Sequence of chain 1.D:
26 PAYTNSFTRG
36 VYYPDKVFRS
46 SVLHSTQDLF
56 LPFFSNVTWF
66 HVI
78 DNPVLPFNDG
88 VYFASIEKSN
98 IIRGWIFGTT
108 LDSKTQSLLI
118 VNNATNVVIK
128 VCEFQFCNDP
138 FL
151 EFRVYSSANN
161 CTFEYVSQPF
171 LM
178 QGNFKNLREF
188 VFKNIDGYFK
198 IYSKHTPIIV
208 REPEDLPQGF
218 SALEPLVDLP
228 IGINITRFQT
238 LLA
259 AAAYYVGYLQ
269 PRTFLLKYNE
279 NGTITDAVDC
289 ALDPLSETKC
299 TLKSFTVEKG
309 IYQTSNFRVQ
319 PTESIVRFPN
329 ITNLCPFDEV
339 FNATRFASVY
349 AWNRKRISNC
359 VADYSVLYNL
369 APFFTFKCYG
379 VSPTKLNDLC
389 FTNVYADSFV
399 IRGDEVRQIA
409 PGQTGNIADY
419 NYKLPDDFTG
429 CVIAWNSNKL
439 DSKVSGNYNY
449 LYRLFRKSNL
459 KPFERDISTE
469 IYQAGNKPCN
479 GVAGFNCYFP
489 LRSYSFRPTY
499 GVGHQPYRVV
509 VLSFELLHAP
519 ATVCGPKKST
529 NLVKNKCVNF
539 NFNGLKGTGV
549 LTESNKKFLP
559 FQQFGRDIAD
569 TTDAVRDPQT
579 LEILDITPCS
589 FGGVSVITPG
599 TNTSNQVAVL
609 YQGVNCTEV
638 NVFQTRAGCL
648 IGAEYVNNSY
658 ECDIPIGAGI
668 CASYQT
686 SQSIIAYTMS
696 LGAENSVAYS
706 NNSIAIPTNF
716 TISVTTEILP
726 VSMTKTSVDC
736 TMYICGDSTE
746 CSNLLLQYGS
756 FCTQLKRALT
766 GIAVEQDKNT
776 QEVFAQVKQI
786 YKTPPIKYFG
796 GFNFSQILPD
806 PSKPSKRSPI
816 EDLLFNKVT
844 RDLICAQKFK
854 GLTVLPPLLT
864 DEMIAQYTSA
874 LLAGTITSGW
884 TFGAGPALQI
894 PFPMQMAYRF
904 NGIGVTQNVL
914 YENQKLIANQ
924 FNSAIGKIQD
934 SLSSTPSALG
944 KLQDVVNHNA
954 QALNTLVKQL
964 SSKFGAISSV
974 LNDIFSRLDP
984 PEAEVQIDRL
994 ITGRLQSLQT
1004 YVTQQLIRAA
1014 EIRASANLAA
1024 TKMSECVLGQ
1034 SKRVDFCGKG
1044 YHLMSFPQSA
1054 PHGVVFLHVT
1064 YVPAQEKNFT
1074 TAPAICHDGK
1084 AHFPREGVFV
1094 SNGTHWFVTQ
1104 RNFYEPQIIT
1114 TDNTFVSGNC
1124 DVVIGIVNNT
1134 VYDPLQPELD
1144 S

The small molecule below binds the protein below.
Small molecule (SMILES): CC(=O)N[C@@H]1[C@@H](O)[C@H](O)[C@@H](CO)O[C@H]1O

Binding-site contacts:
Ligand atom C5 contacts residue LEU919 of chain 1.D at 4.0 Å (hydrophobic).
Ligand atom N2 contacts residue ASN714 of chain 1.D at 2.9 Å (h-bond).
Ligand atom C3 contacts residue ASN714 of chain 1.D at 3.8 Å.
Ligand atom O7 contacts residue GLN1068 of chain 1.D at 3.2 Å (h-bond).
Ligand atom C2 contacts residue ASN714 of chain 1.D at 2.5 Å.
Ligand atom C4 contacts residue ASN714 of chain 1.D at 4.2 Å.
Ligand atom O5 contacts residue ASN714 of chain 1.D at 2.3 Å (h-bond).
Ligand atom O5 contacts residue PHE715 of chain 1.D at 4.4 Å.
Ligand atom C2 contacts residue GLN1068 of chain 1.D at 4.4 Å.
Ligand atom C4 contacts residue LEU919 of chain 1.D at 4.3 Å (hydrophobic).
Ligand atom C1 contacts residue LEU919 of chain 1.D at 4.3 Å (hydrophobic).
Ligand atom C1 contacts residue GLN1068 of chain 1.D at 4.4 Å.
Ligand atom O5 contacts residue GLN1068 of chain 1.D at 4.4 Å.
Ligand atom C3 contacts residue LEU919 of chain 1.D at 4.2 Å (hydrophobic).
Ligand atom O5 contacts residue GLN923 of chain 1.D at 4.0 Å.
Ligand atom C5 contacts residue ASN714 of chain 1.D at 3.6 Å.
Ligand atom C7 contacts residue GLN1068 of chain 1.D at 3.9 Å.
Ligand atom C8 contacts residue GLN1068 of chain 1.D at 4.5 Å.
Ligand atom O4 contacts residue LEU919 of chain 1.D at 3.8 Å.
Ligand atom C8 contacts residue ASN714 of chain 1.D at 3.8 Å.
Ligand atom C1 contacts residue ASN714 of chain 1.D at 1.4 Å.
Ligand atom O7 contacts residue ASN714 of chain 1.D at 3.6 Å (h-bond).
Ligand atom C7 contacts residue ASN714 of chain 1.D at 3.2 Å.
Ligand atom C6 contacts residue GLN923 of chain 1.D at 3.8 Å.
Ligand atom C8 contacts residue THR713 of chain 1.D at 4.0 Å.
Ligand atom C5 contacts residue GLN923 of chain 1.D at 3.7 Å.